Sequence of chain 1.B:
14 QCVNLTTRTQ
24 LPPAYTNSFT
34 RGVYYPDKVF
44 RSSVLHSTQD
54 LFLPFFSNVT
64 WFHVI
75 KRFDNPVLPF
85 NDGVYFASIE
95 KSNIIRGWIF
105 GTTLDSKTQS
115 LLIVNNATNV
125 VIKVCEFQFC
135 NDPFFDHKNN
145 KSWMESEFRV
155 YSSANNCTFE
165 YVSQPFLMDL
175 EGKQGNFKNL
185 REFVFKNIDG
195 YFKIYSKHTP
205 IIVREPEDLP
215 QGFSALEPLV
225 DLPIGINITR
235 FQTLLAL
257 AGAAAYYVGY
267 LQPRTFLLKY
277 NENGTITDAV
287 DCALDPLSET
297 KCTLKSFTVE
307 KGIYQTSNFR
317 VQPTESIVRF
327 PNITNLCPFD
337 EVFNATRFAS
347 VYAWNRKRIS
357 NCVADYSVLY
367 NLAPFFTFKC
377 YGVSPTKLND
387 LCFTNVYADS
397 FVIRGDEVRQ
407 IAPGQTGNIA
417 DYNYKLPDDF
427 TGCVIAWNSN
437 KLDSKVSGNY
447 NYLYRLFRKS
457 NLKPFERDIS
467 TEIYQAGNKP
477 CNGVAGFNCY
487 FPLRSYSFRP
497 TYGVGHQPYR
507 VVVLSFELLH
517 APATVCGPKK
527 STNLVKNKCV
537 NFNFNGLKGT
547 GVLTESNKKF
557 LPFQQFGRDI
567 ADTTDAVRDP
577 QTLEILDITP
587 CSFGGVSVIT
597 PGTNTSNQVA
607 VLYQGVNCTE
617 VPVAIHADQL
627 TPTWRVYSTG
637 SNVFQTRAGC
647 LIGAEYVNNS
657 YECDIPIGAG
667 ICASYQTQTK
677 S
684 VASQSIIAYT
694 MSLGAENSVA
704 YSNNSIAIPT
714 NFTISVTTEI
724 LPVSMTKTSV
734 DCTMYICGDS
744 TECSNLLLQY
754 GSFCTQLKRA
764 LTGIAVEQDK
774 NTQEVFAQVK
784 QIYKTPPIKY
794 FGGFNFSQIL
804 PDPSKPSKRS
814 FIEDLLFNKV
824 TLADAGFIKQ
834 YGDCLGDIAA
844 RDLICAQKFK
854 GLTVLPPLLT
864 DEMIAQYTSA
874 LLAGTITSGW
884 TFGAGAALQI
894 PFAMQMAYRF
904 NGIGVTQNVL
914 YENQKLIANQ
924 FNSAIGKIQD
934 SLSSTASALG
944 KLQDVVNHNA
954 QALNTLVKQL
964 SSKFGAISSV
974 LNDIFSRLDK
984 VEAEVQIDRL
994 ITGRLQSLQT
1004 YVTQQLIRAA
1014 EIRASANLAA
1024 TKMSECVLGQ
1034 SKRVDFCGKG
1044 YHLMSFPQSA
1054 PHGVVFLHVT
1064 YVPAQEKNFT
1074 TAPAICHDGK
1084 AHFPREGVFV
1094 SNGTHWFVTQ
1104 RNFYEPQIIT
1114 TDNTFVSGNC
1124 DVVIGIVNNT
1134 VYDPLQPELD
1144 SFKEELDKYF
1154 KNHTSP

A small-molecule ligand and the protein it binds are described below.
Small molecule (SMILES): CC(=O)N[C@H]1[C@H](O[C@H]2[C@H](O)[C@@H](NC(C)=O)CO[C@@H]2CO)O[C@H](CO)[C@@H](O[C@H]2O[C@H](CO)[C@@H](O)[C@H](O)[C@@H]2O)[C@@H]1O

Binding-site contacts:
Ligand atom O7 contacts residue VAL166 of chain 1.B at 4.2 Å.
Ligand atom C3 contacts residue ASN123 of chain 1.B at 3.9 Å.
Ligand atom O7 contacts residue ASN123 of chain 1.B at 4.4 Å.
Ligand atom C2 contacts residue ASN120 of chain 1.B at 2.6 Å.
Ligand atom C4 contacts residue ASN120 of chain 1.B at 4.3 Å.
Ligand atom C8 contacts residue ASN120 of chain 1.B at 4.3 Å.
Ligand atom N2 contacts residue ASN120 of chain 1.B at 3.0 Å (h-bond).
Ligand atom C8 contacts residue TYR155 of chain 1.B at 4.5 Å (hydrophobic).
Ligand atom C8 contacts residue LYS127 of chain 1.B at 3.3 Å.
Ligand atom O6 contacts residue PHE152 of chain 1.B at 3.3 Å.
Ligand atom C5 contacts residue ASN120 of chain 1.B at 3.7 Å.
Ligand atom C1 contacts residue ASN123 of chain 1.B at 3.9 Å.
Ligand atom C8 contacts residue THR122 of chain 1.B at 3.5 Å.
Ligand atom C3 contacts residue ASN120 of chain 1.B at 3.8 Å.
Ligand atom N2 contacts residue ASN123 of chain 1.B at 2.9 Å (h-bond).
Ligand atom C1 contacts residue ASN120 of chain 1.B at 1.4 Å.
Ligand atom O7 contacts residue ASN120 of chain 1.B at 3.2 Å (h-bond).
Ligand atom C7 contacts residue ASN120 of chain 1.B at 3.2 Å.
Ligand atom C8 contacts residue ASN123 of chain 1.B at 3.3 Å.
Ligand atom C7 contacts residue ASN123 of chain 1.B at 3.4 Å.
Ligand atom O5 contacts residue ASN120 of chain 1.B at 2.5 Å (h-bond).
Ligand atom O6 contacts residue VAL125 of chain 1.B at 4.4 Å.
Ligand atom O7 contacts residue GLU149 of chain 1.B at 4.5 Å.
Ligand atom C8 contacts residue ALA121 of chain 1.B at 4.5 Å (hydrophobic).
Ligand atom C8 contacts residue GLU164 of chain 1.B at 4.4 Å.
Ligand atom C2 contacts residue ASN123 of chain 1.B at 3.8 Å.